The small molecule below binds the protein below.
Small molecule (SMILES): CC(=O)N[C@@H]1[C@@H](O)[C@H](O)[C@@H](CO)O[C@H]1O

Binding-site contacts:
Ligand atom C5 contacts residue ASN69 of chain 1.EA at 3.6 Å.
Ligand atom N2 contacts residue ASN69 of chain 1.EA at 2.9 Å (h-bond).
Ligand atom C7 contacts residue ASN69 of chain 1.EA at 3.9 Å.
Ligand atom C2 contacts residue ASN69 of chain 1.EA at 2.5 Å.
Ligand atom C1 contacts residue ASN69 of chain 1.EA at 1.4 Å.
Ligand atom C3 contacts residue ASN69 of chain 1.EA at 3.8 Å.
Ligand atom C8 contacts residue ASN69 of chain 1.EA at 4.1 Å.
Ligand atom O5 contacts residue ASN69 of chain 1.EA at 2.3 Å (h-bond).
Ligand atom C4 contacts residue ASN69 of chain 1.EA at 4.2 Å.

Sequence of chain 1.EA:
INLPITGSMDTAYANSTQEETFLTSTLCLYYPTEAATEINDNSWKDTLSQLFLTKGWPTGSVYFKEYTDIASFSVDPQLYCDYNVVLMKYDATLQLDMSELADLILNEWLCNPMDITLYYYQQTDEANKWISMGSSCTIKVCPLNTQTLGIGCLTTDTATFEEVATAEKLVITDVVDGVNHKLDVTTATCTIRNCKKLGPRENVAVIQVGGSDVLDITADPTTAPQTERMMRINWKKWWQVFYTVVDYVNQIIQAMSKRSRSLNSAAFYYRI